Sequence of chain 1.C:
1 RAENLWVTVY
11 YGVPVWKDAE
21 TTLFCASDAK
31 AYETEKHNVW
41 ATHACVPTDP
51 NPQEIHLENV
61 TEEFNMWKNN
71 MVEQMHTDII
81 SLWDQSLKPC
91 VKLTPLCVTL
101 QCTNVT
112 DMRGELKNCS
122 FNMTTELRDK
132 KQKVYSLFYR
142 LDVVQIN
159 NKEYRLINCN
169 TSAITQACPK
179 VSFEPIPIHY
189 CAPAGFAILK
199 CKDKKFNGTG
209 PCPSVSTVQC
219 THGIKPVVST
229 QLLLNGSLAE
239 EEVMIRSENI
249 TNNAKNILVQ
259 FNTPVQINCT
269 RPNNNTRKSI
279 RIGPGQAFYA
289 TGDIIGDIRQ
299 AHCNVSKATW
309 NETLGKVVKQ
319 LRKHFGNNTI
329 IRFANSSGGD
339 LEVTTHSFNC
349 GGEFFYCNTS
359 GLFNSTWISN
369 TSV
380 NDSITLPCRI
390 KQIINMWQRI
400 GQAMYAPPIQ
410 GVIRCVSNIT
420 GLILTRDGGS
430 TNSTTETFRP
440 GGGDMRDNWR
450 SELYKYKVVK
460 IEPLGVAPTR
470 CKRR

Binding-site contacts:
Ligand atom C8 contacts residue LYS305 of chain 1.C at 3.2 Å.
Ligand atom C8 contacts residue ASN380 of chain 1.C at 4.2 Å.
Ligand atom C8 contacts residue ASN309 of chain 1.C at 4.5 Å.
Ligand atom C4 contacts residue ASN309 of chain 1.C at 4.2 Å.
Ligand atom N2 contacts residue LYS305 of chain 1.C at 4.5 Å.
Ligand atom C5 contacts residue ASN309 of chain 1.C at 3.7 Å.
Ligand atom C7 contacts residue ASN309 of chain 1.C at 3.8 Å.
Ligand atom C3 contacts residue ASN309 of chain 1.C at 3.6 Å.
Ligand atom N2 contacts residue ALA306 of chain 1.C at 4.4 Å.
Ligand atom C1 contacts residue ASN309 of chain 1.C at 1.4 Å.
Ligand atom O5 contacts residue ASN309 of chain 1.C at 2.5 Å (h-bond).
Ligand atom O5 contacts residue GLU310 of chain 1.C at 4.4 Å.
Ligand atom C2 contacts residue ASN309 of chain 1.C at 2.2 Å.
Ligand atom C8 contacts residue ALA306 of chain 1.C at 3.7 Å (hydrophobic).
Ligand atom N2 contacts residue ASN309 of chain 1.C at 2.5 Å (h-bond).
Ligand atom C7 contacts residue ALA306 of chain 1.C at 4.3 Å (hydrophobic).

A small-molecule ligand and the protein it binds are described below.
Small molecule (SMILES): CC(=O)N[C@H]1[C@H](O[C@H]2[C@H](O)[C@@H](NC(C)=O)CO[C@@H]2CO)O[C@H](CO)[C@@H](O[C@@H]2O[C@H](CO)[C@@H](O)[C@H](O)[C@@H]2O)[C@@H]1O